A small-molecule ligand and the protein it binds are described below.
Small molecule (SMILES): O=c1ccn([C@@H]2O[C@H](CO[P](=O)(O)O[C@H]3[C@@H](O)[C@H](n4ccc(=O)[nH]c4=O)O[C@@H]3CO[P](=O)(O)O[C@H]3[C@@H](O)[C@H](n4ccc(=O)[nH]c4=O)O[C@@H]3CO[P](=O)(O)O[C@H]3[C@@H](O)[C@H](n4ccc(=O)[nH]c4=O)O[C@@H]3COP(=O)=O)[C@@H](O)[C@H]2O)c(=O)[nH]1

Binding-site contacts:
Ligand atom O2 contacts residue A1 of chain 27.B at 2.7 Å (h-bond).
Ligand atom OP1 contacts residue ARG19 of chain 27.A at 4.1 Å.
Ligand atom C5' contacts residue ARG19 of chain 27.A at 3.2 Å.
Ligand atom P contacts residue ARG19 of chain 27.A at 2.8 Å.
Ligand atom N1 contacts residue ARG19 of chain 27.A at 3.9 Å.
Ligand atom N1 contacts residue A3 of chain 27.B at 4.3 Å.
Ligand atom C6 contacts residue ARG19 of chain 27.A at 2.7 Å.
Ligand atom C3' contacts residue ARG15 of chain 27.A at 3.8 Å.
Ligand atom O2 contacts residue A2 of chain 27.B at 3.7 Å.
Ligand atom C5 contacts residue ARG19 of chain 27.A at 2.9 Å.
Ligand atom C2' contacts residue ARG19 of chain 27.A at 3.6 Å.
Ligand atom C4 contacts residue ARG19 of chain 27.A at 3.9 Å.
Ligand atom O4 contacts residue A1 of chain 27.B at 3.0 Å (h-bond).
Ligand atom C1' contacts residue ARG19 of chain 27.A at 4.3 Å.
Ligand atom P contacts residue ARG15 of chain 27.A at 3.1 Å.
Ligand atom O2 contacts residue A3 of chain 27.B at 3.2 Å.
Ligand atom O5' contacts residue ARG15 of chain 27.A at 3.6 Å.
Ligand atom C4 contacts residue A1 of chain 27.B at 3.4 Å.
Ligand atom N3 contacts residue A2 of chain 27.B at 3.7 Å.
Ligand atom N3 contacts residue A1 of chain 27.B at 2.7 Å (h-bond).
Ligand atom OP2 contacts residue ALA16 of chain 27.A at 4.1 Å.
Ligand atom OP1 contacts residue MET14 of chain 27.A at 3.8 Å.
Ligand atom O4' contacts residue ARG19 of chain 27.A at 3.9 Å.
Ligand atom OP2 contacts residue ARG15 of chain 27.A at 2.5 Å.
Ligand atom OP1 contacts residue ARG15 of chain 27.A at 2.5 Å.
Ligand atom C3' contacts residue ARG19 of chain 27.A at 3.4 Å.
Ligand atom O5' contacts residue ARG19 of chain 27.A at 2.1 Å (salt-bridge).
Ligand atom C5' contacts residue ARG15 of chain 27.A at 2.5 Å.
Ligand atom OP1 contacts residue LYS18 of chain 27.A at 3.7 Å.
Ligand atom O3' contacts residue ARG19 of chain 27.A at 3.6 Å (salt-bridge).
Ligand atom C4 contacts residue A3 of chain 27.B at 3.6 Å.
Ligand atom N3 contacts residue A3 of chain 27.B at 2.8 Å (h-bond).
Ligand atom C2 contacts residue A2 of chain 27.B at 3.9 Å.
Ligand atom C2 contacts residue A1 of chain 27.B at 3.1 Å.
Ligand atom O4 contacts residue A3 of chain 27.B at 2.8 Å (h-bond).
Ligand atom C4' contacts residue ARG15 of chain 27.A at 3.3 Å.
Ligand atom O3' contacts residue ARG15 of chain 27.A at 3.1 Å (salt-bridge).
Ligand atom C2 contacts residue A3 of chain 27.B at 3.5 Å.
Ligand atom OP2 contacts residue ARG19 of chain 27.A at 2.1 Å (salt-bridge).
Ligand atom C4' contacts residue ARG19 of chain 27.A at 3.7 Å.

Sequence of chain 27.A:
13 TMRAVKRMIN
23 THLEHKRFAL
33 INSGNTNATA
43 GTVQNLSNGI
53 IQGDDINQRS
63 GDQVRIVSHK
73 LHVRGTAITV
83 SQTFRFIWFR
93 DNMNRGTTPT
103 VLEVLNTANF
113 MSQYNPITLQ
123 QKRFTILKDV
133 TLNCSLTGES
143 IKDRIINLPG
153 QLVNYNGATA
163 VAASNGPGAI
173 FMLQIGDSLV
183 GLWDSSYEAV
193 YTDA